Sequence of chain 1.D:
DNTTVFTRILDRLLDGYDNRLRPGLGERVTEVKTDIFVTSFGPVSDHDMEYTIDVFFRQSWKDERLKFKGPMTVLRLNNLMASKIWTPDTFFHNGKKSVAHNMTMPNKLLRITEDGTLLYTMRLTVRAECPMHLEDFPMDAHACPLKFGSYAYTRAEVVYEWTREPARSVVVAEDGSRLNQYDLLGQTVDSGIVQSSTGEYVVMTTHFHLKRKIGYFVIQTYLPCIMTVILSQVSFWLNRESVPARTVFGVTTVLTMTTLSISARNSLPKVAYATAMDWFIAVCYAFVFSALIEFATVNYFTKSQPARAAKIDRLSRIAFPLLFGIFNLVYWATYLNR

Binding-site contacts:
Ligand atom CAI contacts residue LEU345 of chain 1.D at 3.7 Å (hydrophobic).
Ligand atom CAS contacts residue VAL227 of chain 1.D at 3.8 Å (hydrophobic).
Ligand atom CAD contacts residue VAL227 of chain 1.D at 3.3 Å (hydrophobic).
Ligand atom CBB contacts residue ILE235 of chain 1.D at 3.1 Å (hydrophobic).
Ligand atom CAV contacts residue LEU345 of chain 1.D at 3.6 Å (hydrophobic).
Ligand atom CAT contacts residue VAL227 of chain 1.D at 4.4 Å (hydrophobic).
Ligand atom CAE contacts residue TRP341 of chain 1.D at 4.0 Å (hydrophobic).
Ligand atom CAR contacts residue ILE223 of chain 1.D at 4.4 Å (hydrophobic).
Ligand atom OAW contacts residue ILE223 of chain 1.D at 3.9 Å.
Ligand atom CAR contacts residue VAL227 of chain 1.D at 4.2 Å (hydrophobic).
Ligand atom CAE contacts residue ILE235 of chain 1.D at 4.0 Å (hydrophobic).
Ligand atom CAZ contacts residue LEU345 of chain 1.D at 4.0 Å (hydrophobic).
Ligand atom CAD contacts residue TRP341 of chain 1.D at 3.9 Å (hydrophobic).

This small molecule binds to this protein.
Small molecule (SMILES): CC(C)CCC[C@@H](C)[C@H]1CC[C@H]2[C@@H]3CC=C4C[C@@H](OC(=O)CCC(=O)O)CC[C@]4(C)[C@H]3CC[C@]12C